The small molecule below binds the protein below.
Small molecule (SMILES): O=C(CO)CO

Sequence of chain 1.A:
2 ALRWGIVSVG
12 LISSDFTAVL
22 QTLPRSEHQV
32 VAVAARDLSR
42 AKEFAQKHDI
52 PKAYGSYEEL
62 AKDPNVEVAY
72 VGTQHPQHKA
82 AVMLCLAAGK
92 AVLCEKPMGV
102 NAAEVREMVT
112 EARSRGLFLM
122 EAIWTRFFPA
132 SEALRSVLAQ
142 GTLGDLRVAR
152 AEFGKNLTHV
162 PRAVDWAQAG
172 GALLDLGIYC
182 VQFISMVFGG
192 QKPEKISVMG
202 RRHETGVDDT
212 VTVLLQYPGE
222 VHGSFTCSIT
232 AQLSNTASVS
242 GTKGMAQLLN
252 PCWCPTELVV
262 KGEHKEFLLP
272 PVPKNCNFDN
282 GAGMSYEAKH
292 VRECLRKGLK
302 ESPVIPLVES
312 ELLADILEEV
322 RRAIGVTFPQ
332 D

Binding-site contacts:
Ligand atom C3 contacts residue PHE154 of chain 1.A at 3.7 Å (hydrophobic).
Ligand atom O2 contacts residue TYR180 of chain 1.A at 3.2 Å (h-bond).
Ligand atom C3 contacts residue SO41 of chain 1.I at 2.7 Å.
Ligand atom O1 contacts residue LEU177 of chain 1.A at 4.1 Å.
Ligand atom C1 contacts residue PHE279 of chain 1.A at 4.3 Å (hydrophobic).
Ligand atom O3 contacts residue SO41 of chain 1.I at 2.8 Å (h-bond).
Ligand atom C1 contacts residue SO41 of chain 1.I at 3.7 Å.
Ligand atom O2 contacts residue SO41 of chain 1.I at 4.2 Å.
Ligand atom C2 contacts residue SO41 of chain 1.I at 3.4 Å.
Ligand atom O1 contacts residue SO41 of chain 1.I at 3.6 Å (h-bond).
Ligand atom O3 contacts residue PHE154 of chain 1.A at 4.0 Å.
Ligand atom O3 contacts residue LYS156 of chain 1.A at 3.9 Å.
Ligand atom O1 contacts residue LEU158 of chain 1.A at 4.2 Å.
Ligand atom C2 contacts residue TYR180 of chain 1.A at 4.4 Å (hydrophobic).
Ligand atom C3 contacts residue TRP254 of chain 1.A at 3.8 Å (hydrophobic).